The small molecule below binds the protein below.
Small molecule (SMILES): CC(=O)N[C@@H]1[C@@H](O)[C@H](O)[C@@H](CO)O[C@H]1O

Sequence of chain 1.E:
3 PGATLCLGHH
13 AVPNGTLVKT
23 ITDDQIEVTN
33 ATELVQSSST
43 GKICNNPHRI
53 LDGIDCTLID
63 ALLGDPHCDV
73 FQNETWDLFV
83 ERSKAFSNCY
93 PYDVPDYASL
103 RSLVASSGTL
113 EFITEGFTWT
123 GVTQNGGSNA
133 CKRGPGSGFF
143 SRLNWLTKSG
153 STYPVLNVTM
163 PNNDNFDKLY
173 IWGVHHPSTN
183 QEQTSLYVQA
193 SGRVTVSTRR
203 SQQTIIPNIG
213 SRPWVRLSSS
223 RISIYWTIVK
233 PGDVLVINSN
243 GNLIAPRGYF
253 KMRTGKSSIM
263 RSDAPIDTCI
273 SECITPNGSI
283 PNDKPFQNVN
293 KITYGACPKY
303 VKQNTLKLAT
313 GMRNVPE

Sequence of chain 1.F:
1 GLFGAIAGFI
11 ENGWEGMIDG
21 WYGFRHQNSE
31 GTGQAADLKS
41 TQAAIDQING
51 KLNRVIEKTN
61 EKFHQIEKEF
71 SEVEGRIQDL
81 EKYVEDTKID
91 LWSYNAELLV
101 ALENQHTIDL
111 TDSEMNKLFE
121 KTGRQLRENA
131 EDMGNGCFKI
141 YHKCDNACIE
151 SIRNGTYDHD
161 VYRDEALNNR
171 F

Binding-site contacts:
Ligand atom C3 contacts residue ASN32 of chain 1.E at 3.8 Å.
Ligand atom O5 contacts residue THR312 of chain 1.E at 3.2 Å (h-bond).
Ligand atom O7 contacts residue ASN32 of chain 1.E at 3.9 Å.
Ligand atom O6 contacts residue LEU52 of chain 1.F at 3.7 Å.
Ligand atom C4 contacts residue ASN32 of chain 1.E at 4.2 Å.
Ligand atom C1 contacts residue THR312 of chain 1.E at 3.7 Å.
Ligand atom C2 contacts residue ASN32 of chain 1.E at 2.4 Å.
Ligand atom C7 contacts residue ASN32 of chain 1.E at 3.6 Å.
Ligand atom C5 contacts residue ASN32 of chain 1.E at 3.7 Å.
Ligand atom C6 contacts residue THR312 of chain 1.E at 4.1 Å.
Ligand atom O5 contacts residue ASN32 of chain 1.E at 2.3 Å (h-bond).
Ligand atom C6 contacts residue LEU52 of chain 1.F at 3.6 Å (hydrophobic).
Ligand atom O6 contacts residue THR312 of chain 1.E at 3.7 Å.
Ligand atom C1 contacts residue ASN32 of chain 1.E at 1.4 Å.
Ligand atom C5 contacts residue THR312 of chain 1.E at 4.4 Å.
Ligand atom N2 contacts residue ASN32 of chain 1.E at 2.9 Å (h-bond).